Binding-site contacts:
Ligand atom C1 contacts residue GLN49 of chain 1.C at 3.6 Å.
Ligand atom N2 contacts residue ASN46 of chain 1.C at 2.5 Å (h-bond).
Ligand atom O7 contacts residue ASN46 of chain 1.C at 4.4 Å.
Ligand atom C8 contacts residue ASN46 of chain 1.C at 3.6 Å.
Ligand atom C1 contacts residue ASN46 of chain 1.C at 1.4 Å.
Ligand atom C5 contacts residue ASN46 of chain 1.C at 3.7 Å.
Ligand atom O5 contacts residue ASN46 of chain 1.C at 2.4 Å (h-bond).
Ligand atom C3 contacts residue ASN46 of chain 1.C at 3.8 Å.
Ligand atom C5 contacts residue GLN49 of chain 1.C at 4.0 Å.
Ligand atom O5 contacts residue GLN49 of chain 1.C at 2.9 Å (h-bond).
Ligand atom O6 contacts residue GLN49 of chain 1.C at 2.8 Å (h-bond).
Ligand atom C1 contacts residue SER48 of chain 1.C at 4.4 Å.
Ligand atom C4 contacts residue ASN46 of chain 1.C at 4.2 Å.
Ligand atom O5 contacts residue SER48 of chain 1.C at 4.4 Å.
Ligand atom C7 contacts residue ASN46 of chain 1.C at 3.4 Å.
Ligand atom C2 contacts residue ASN46 of chain 1.C at 2.5 Å.
Ligand atom C6 contacts residue GLN49 of chain 1.C at 3.9 Å.

This small molecule binds to this protein.
Small molecule (SMILES): CC(=O)N[C@@H]1[C@@H](O)[C@H](O)[C@@H](CO)O[C@H]1O

Sequence of chain 1.C:
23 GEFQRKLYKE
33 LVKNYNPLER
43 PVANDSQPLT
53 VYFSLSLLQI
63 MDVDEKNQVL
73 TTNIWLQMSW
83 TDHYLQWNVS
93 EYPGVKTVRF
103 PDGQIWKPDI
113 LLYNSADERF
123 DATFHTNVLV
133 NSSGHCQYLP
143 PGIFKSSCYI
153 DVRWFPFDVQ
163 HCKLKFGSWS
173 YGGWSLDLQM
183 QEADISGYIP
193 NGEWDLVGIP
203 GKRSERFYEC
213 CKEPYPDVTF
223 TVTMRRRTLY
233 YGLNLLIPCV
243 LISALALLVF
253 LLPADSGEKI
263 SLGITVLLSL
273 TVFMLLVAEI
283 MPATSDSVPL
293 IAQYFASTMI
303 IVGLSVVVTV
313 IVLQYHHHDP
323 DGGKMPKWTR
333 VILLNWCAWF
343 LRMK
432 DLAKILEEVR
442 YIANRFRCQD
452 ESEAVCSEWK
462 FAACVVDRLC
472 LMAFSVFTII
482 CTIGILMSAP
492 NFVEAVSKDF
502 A